A protein and the small-molecule ligand that binds it are described below.
Small molecule (SMILES): CC(=O)N[C@@H]1[C@@H](O)[C@H](O)[C@@H](CO)O[C@H]1O

Binding-site contacts:
Ligand atom O5 contacts residue ASN343 of chain 1.B at 2.5 Å (h-bond).
Ligand atom O4 contacts residue NAG1 of chain 1.RA at 1.6 Å.
Ligand atom C3 contacts residue NAG1 of chain 1.RA at 3.6 Å.
Ligand atom N2 contacts residue ASN343 of chain 1.B at 2.5 Å (h-bond).
Ligand atom C2 contacts residue ASN343 of chain 1.B at 2.3 Å.
Ligand atom C8 contacts residue ASN343 of chain 1.B at 4.2 Å.
Ligand atom O4 contacts residue SER371 of chain 1.B at 4.0 Å.
Ligand atom O7 contacts residue ASN343 of chain 1.B at 4.1 Å.
Ligand atom C8 contacts residue PHE338 of chain 1.B at 4.3 Å (hydrophobic).
Ligand atom C5 contacts residue ASN343 of chain 1.B at 3.7 Å.
Ligand atom C1 contacts residue ASN343 of chain 1.B at 1.4 Å.
Ligand atom C5 contacts residue NAG1 of chain 1.RA at 3.7 Å.
Ligand atom C4 contacts residue ASN343 of chain 1.B at 4.2 Å.
Ligand atom C8 contacts residue GLY339 of chain 1.B at 2.7 Å.
Ligand atom O3 contacts residue NAG1 of chain 1.RA at 3.4 Å (h-bond).
Ligand atom C6 contacts residue NAG1 of chain 1.RA at 3.5 Å.
Ligand atom C4 contacts residue NAG1 of chain 1.RA at 2.7 Å.
Ligand atom C7 contacts residue ASN343 of chain 1.B at 3.4 Å.
Ligand atom O6 contacts residue NAG1 of chain 1.RA at 4.2 Å.
Ligand atom N2 contacts residue GLY339 of chain 1.B at 4.4 Å.
Ligand atom C7 contacts residue GLY339 of chain 1.B at 3.8 Å.
Ligand atom C3 contacts residue ASN343 of chain 1.B at 3.6 Å.
Ligand atom C3 contacts residue SER371 of chain 1.B at 4.2 Å.

Sequence of chain 1.B:
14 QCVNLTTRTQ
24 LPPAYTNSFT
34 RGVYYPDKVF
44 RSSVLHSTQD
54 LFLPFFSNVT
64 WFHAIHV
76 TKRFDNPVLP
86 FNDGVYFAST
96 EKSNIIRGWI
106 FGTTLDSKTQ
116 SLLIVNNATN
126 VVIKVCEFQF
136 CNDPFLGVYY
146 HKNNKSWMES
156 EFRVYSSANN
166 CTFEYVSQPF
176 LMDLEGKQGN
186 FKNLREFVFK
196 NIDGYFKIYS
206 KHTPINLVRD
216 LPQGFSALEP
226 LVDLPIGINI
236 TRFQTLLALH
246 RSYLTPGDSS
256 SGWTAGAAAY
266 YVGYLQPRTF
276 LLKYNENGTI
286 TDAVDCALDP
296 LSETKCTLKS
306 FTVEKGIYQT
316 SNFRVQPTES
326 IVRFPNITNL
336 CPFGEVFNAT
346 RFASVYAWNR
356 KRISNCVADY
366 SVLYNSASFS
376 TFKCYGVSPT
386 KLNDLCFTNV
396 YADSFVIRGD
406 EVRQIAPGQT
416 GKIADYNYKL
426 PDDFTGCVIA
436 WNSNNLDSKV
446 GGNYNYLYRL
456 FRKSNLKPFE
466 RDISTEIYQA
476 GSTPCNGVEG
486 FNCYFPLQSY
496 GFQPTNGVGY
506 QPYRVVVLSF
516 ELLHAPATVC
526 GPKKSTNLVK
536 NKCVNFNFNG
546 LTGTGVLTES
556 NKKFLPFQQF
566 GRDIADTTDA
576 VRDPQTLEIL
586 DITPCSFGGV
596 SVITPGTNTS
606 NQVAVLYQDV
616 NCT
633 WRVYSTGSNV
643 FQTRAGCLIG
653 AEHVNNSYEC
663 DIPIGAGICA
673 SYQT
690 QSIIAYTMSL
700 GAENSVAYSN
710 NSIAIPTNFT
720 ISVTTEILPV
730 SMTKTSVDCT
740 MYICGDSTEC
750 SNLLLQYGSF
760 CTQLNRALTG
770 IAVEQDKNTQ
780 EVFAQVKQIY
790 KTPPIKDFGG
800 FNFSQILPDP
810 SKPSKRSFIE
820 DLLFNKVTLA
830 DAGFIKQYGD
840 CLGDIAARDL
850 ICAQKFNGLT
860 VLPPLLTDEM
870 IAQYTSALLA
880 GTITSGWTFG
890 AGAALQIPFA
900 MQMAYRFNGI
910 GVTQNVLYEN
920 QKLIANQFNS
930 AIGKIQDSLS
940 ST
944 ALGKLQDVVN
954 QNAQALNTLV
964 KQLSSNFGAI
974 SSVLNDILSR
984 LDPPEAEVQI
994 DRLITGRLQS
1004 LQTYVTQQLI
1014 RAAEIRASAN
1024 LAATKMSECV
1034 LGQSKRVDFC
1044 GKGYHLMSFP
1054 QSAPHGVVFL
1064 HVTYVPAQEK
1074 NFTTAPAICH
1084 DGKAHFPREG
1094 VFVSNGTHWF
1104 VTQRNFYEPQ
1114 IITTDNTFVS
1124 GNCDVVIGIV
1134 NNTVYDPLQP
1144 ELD